Binding-site contacts:
Ligand atom N10 contacts residue PHE80 of chain 1.B at 3.8 Å.
Ligand atom O5 contacts residue PHE80 of chain 1.B at 3.7 Å.
Ligand atom C16 contacts residue ASP81 of chain 1.B at 3.6 Å.
Ligand atom C15 contacts residue ILE83 of chain 1.B at 3.6 Å (hydrophobic).
Ligand atom C16 contacts residue ILE83 of chain 1.B at 3.5 Å (hydrophobic).
Ligand atom O4 contacts residue ASP134 of chain 1.B at 2.9 Å (salt-bridge).
Ligand atom NA2 contacts residue ILE84 of chain 1.B at 2.8 Å (h-bond).
Ligand atom N3 contacts residue ASP130 of chain 1.B at 3.1 Å (salt-bridge).
Ligand atom N1 contacts residue ILE83 of chain 1.B at 3.6 Å.
Ligand atom C7 contacts residue SER77 of chain 1.B at 3.5 Å.
Ligand atom O contacts residue ILE83 of chain 1.B at 3.7 Å.
Ligand atom O4 contacts residue HIS127 of chain 1.B at 3.4 Å.
Ligand atom N5 contacts residue ASN96 of chain 1.B at 3.4 Å (h-bond).
Ligand atom C2 contacts residue ILE84 of chain 1.B at 3.7 Å (hydrophobic).
Ligand atom C4 contacts residue ASP134 of chain 1.B at 3.8 Å.
Ligand atom C18 contacts residue PHE80 of chain 1.B at 3.2 Å (hydrophobic).
Ligand atom N8 contacts residue GLN82 of chain 1.B at 2.9 Å (h-bond).
Ligand atom C15 contacts residue ASP81 of chain 1.B at 3.6 Å.
Ligand atom C15 contacts residue PHE80 of chain 1.B at 3.6 Å (hydrophobic).
Ligand atom C2 contacts residue GLY132 of chain 1.B at 3.7 Å.
Ligand atom NA2 contacts residue ILE83 of chain 1.B at 3.6 Å.
Ligand atom N3 contacts residue GLY132 of chain 1.B at 2.8 Å (h-bond).
Ligand atom C11 contacts residue ILE83 of chain 1.B at 3.3 Å (hydrophobic).
Ligand atom N1 contacts residue ILE84 of chain 1.B at 3.0 Å (h-bond).
Ligand atom NA2 contacts residue ASN131 of chain 1.B at 3.7 Å.
Ligand atom C14 contacts residue ILE83 of chain 1.B at 3.4 Å (hydrophobic).
Ligand atom N3 contacts residue ILE129 of chain 1.B at 3.7 Å.
Ligand atom C15 contacts residue GLN82 of chain 1.B at 3.7 Å.
Ligand atom C7 contacts residue GLN82 of chain 1.B at 3.4 Å.
Ligand atom O1 contacts residue VAL108 of chain 1.B at 3.8 Å.
Ligand atom C2 contacts residue ASP130 of chain 1.B at 3.4 Å.
Ligand atom C2 contacts residue ILE129 of chain 1.B at 3.7 Å (hydrophobic).
Ligand atom O1 contacts residue ARG194 of chain 1.B at 3.6 Å.
Ligand atom O4 contacts residue GLY132 of chain 1.B at 3.5 Å (h-bond).
Ligand atom C6 contacts residue ASN96 of chain 1.B at 3.7 Å.
Ligand atom C4 contacts residue GLY132 of chain 1.B at 3.5 Å.
Ligand atom N5 contacts residue ASP134 of chain 1.B at 3.6 Å.
Ligand atom NA2 contacts residue ASP130 of chain 1.B at 2.9 Å (salt-bridge).
Ligand atom C13 contacts residue ILE83 of chain 1.B at 3.1 Å (hydrophobic).
Ligand atom C12 contacts residue ILE83 of chain 1.B at 3.1 Å (hydrophobic).

Sequence of chain 1.A:
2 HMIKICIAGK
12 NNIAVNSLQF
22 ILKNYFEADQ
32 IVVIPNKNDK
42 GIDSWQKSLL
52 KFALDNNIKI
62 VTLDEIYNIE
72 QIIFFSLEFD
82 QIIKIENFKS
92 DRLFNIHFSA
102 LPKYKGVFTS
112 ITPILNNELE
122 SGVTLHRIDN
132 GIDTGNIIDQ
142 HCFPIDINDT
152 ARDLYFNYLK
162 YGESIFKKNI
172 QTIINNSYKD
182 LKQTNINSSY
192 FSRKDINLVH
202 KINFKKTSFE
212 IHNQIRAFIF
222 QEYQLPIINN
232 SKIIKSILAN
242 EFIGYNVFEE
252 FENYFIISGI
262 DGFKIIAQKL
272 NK

Sequence of chain 1.B:
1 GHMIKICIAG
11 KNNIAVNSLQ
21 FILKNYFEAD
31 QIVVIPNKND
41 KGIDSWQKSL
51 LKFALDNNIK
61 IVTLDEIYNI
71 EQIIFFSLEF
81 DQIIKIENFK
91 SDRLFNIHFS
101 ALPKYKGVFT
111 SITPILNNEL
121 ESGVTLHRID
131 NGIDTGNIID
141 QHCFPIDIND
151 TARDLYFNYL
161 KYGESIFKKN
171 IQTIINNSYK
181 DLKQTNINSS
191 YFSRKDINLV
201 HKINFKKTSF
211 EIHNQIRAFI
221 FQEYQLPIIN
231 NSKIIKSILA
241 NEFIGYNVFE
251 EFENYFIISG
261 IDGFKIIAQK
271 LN

The small molecule below binds the protein below.
Small molecule (SMILES): Nc1nc2c(c(=O)[nH]1)N[C@H](CN(C=O)c1ccc(C(=O)N[C@@H](CCC(=O)O)C(=O)O)cc1)CN2